Sequence of chain 1.A:
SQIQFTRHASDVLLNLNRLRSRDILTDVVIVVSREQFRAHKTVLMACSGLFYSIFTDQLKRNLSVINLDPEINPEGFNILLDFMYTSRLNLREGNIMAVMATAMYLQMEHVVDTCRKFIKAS

Binding-site contacts:
Ligand atom CL24 contacts residue MET49 of chain 1.A at 3.2 Å.
Ligand atom C33 contacts residue GLN111 of chain 1.A at 3.6 Å.
Ligand atom O45 contacts residue GLU113 of chain 1.A at 2.9 Å (salt-bridge).
Ligand atom C12 contacts residue CYS51 of chain 1.A at 3.3 Å (hydrophobic).
Ligand atom C11 contacts residue CYS51 of chain 1.A at 3.5 Å (hydrophobic).
Ligand atom C14 contacts residue SER52 of chain 1.A at 3.4 Å.
Ligand atom C18 contacts residue TYR56 of chain 1.A at 3.2 Å (hydrophobic).
Ligand atom N08 contacts residue HIS114 of chain 1.A at 3.4 Å (h-bond).
Ligand atom C12 contacts residue ALA50 of chain 1.A at 3.4 Å (hydrophobic).
Ligand atom C01 contacts residue HIS12 of chain 2.A at 3.5 Å.
Ligand atom C14 contacts residue MET49 of chain 1.A at 3.2 Å (hydrophobic).
Ligand atom CL24 contacts residue LEU23 of chain 2.A at 3.6 Å.
Ligand atom CL24 contacts residue TYR56 of chain 1.A at 3.5 Å.
Ligand atom C23 contacts residue TYR56 of chain 1.A at 3.2 Å (hydrophobic).
Ligand atom N17 contacts residue TYR56 of chain 1.A at 3.1 Å.
Ligand atom C37 contacts residue GLN111 of chain 1.A at 3.5 Å.
Ligand atom O10 contacts residue HIS12 of chain 2.A at 2.7 Å (h-bond).
Ligand atom C05 contacts residue CYS51 of chain 1.A at 3.2 Å (hydrophobic).
Ligand atom C12 contacts residue SER52 of chain 1.A at 3.4 Å.
Ligand atom C46 contacts residue GLN111 of chain 1.A at 3.5 Å.
Ligand atom N40 contacts residue MET108 of chain 1.A at 3.5 Å.
Ligand atom C39 contacts residue GLU113 of chain 1.A at 3.3 Å.
Ligand atom N34 contacts residue GLN111 of chain 1.A at 3.1 Å (h-bond).
Ligand atom N13 contacts residue GLY53 of chain 1.A at 3.6 Å (h-bond).
Ligand atom N08 contacts residue VAL115 of chain 1.A at 2.9 Å (h-bond).
Ligand atom C26 contacts residue ARG22 of chain 2.A at 3.2 Å.
Ligand atom C22 contacts residue ARG22 of chain 2.A at 3.6 Å.
Ligand atom C42 contacts residue MET108 of chain 1.A at 3.3 Å (hydrophobic).
Ligand atom N32 contacts residue GLY53 of chain 1.A at 3.1 Å.
Ligand atom C38 contacts residue GLN111 of chain 1.A at 3.6 Å.
Ligand atom N13 contacts residue SER52 of chain 1.A at 3.6 Å.
Ligand atom N41 contacts residue MET108 of chain 1.A at 3.2 Å (h-bond).
Ligand atom C03 contacts residue ALA50 of chain 1.A at 3.4 Å (hydrophobic).
Ligand atom N21 contacts residue ARG22 of chain 2.A at 3.5 Å.
Ligand atom C44 contacts residue GLN111 of chain 1.A at 3.1 Å.
Ligand atom C31 contacts residue GLY53 of chain 1.A at 3.3 Å.
Ligand atom C04 contacts residue CYS51 of chain 1.A at 3.2 Å (hydrophobic).
Ligand atom C36 contacts residue GLN111 of chain 1.A at 3.5 Å.
Ligand atom O45 contacts residue GLN111 of chain 1.A at 3.4 Å (h-bond).
Ligand atom N17 contacts residue MET49 of chain 1.A at 3.1 Å (h-bond).

This protein binds this small molecule.
Small molecule (SMILES): Cc1cc(-c2cn(CC(=O)Nc3cc(N4CCOCC4)ncc3Cl)c3ncn(CC#Cc4cnn(C)c4)c(=O)c23)cc(C#N)c1O

Sequence of chain 2.A:
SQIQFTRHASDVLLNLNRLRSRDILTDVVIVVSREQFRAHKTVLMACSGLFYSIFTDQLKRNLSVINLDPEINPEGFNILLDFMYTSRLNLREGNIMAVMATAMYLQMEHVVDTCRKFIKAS